The small molecule below binds the protein below.
Small molecule (SMILES): CC(=O)N[C@@H]1[C@@H](O)[C@H](O)[C@@H](CO)O[C@H]1O

Sequence of chain 30.E:
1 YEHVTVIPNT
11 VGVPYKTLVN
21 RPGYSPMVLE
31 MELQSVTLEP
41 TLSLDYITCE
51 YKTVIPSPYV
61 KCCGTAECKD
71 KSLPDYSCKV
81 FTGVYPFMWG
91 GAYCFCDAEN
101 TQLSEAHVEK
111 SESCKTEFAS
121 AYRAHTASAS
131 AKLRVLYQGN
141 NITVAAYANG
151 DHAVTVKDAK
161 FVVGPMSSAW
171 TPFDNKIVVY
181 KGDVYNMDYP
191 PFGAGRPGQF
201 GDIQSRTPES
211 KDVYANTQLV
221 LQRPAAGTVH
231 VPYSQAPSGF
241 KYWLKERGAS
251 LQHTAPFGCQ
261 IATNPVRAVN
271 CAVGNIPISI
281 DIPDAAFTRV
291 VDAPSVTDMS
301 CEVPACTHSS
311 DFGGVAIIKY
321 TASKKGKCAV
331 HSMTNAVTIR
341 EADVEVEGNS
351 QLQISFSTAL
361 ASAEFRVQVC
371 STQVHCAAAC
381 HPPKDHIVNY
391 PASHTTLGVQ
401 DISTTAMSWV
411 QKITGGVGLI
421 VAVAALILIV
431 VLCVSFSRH

Sequence of chain 30.F:
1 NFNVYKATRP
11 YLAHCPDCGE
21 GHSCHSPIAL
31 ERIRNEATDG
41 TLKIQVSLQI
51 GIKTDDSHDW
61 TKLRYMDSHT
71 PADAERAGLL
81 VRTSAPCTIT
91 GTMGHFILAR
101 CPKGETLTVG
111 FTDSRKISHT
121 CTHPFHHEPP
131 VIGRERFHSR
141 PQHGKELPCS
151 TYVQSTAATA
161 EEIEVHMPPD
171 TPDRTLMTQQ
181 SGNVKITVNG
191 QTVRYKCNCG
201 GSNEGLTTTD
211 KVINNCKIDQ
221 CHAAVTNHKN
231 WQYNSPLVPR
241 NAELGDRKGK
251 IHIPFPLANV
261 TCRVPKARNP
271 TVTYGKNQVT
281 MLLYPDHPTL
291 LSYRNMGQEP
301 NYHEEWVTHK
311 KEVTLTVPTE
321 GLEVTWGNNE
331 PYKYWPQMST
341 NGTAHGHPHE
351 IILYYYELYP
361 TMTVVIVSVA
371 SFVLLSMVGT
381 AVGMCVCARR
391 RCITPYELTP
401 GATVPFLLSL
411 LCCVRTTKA

Binding-site contacts:
Ligand atom O7 contacts residue LYS181 of chain 30.E at 3.9 Å.
Ligand atom O5 contacts residue ASN259 of chain 30.F at 2.4 Å (h-bond).
Ligand atom C3 contacts residue ASN259 of chain 30.F at 3.8 Å.
Ligand atom C2 contacts residue ASN259 of chain 30.F at 2.4 Å.
Ligand atom O7 contacts residue ASN259 of chain 30.F at 2.9 Å (h-bond).
Ligand atom C7 contacts residue ASN259 of chain 30.F at 3.1 Å.
Ligand atom C8 contacts residue ASN259 of chain 30.F at 4.4 Å.
Ligand atom C5 contacts residue ASN259 of chain 30.F at 3.7 Å.
Ligand atom O5 contacts residue THR116 of chain 30.E at 4.0 Å.
Ligand atom N2 contacts residue ASN259 of chain 30.F at 2.9 Å (h-bond).
Ligand atom O6 contacts residue LYS115 of chain 30.E at 4.4 Å.
Ligand atom O6 contacts residue THR116 of chain 30.E at 3.5 Å.
Ligand atom C4 contacts residue ASN259 of chain 30.F at 4.2 Å.
Ligand atom C8 contacts residue LYS181 of chain 30.E at 4.1 Å.
Ligand atom C1 contacts residue ASN259 of chain 30.F at 1.4 Å.